Binding-site contacts:
Ligand atom C6 contacts residue SER69 of chain 1.A at 4.1 Å.
Ligand atom N2 contacts residue ASN81 of chain 1.A at 2.5 Å (h-bond).
Ligand atom C1 contacts residue ILE67 of chain 1.A at 3.9 Å (hydrophobic).
Ligand atom C4 contacts residue ASN81 of chain 1.A at 4.2 Å.
Ligand atom C1 contacts residue ASN81 of chain 1.A at 1.4 Å.
Ligand atom O5 contacts residue ASN81 of chain 1.A at 2.3 Å (h-bond).
Ligand atom C3 contacts residue ASN81 of chain 1.A at 3.9 Å.
Ligand atom C5 contacts residue ASN81 of chain 1.A at 3.6 Å.
Ligand atom O7 contacts residue LYS82 of chain 1.A at 4.3 Å.
Ligand atom C7 contacts residue LYS82 of chain 1.A at 4.2 Å.
Ligand atom O5 contacts residue ILE67 of chain 1.A at 4.1 Å.
Ligand atom C7 contacts residue ASN81 of chain 1.A at 2.9 Å.
Ligand atom C2 contacts residue ASN81 of chain 1.A at 2.5 Å.
Ligand atom O7 contacts residue ASN81 of chain 1.A at 3.6 Å.
Ligand atom C8 contacts residue LYS82 of chain 1.A at 3.7 Å.
Ligand atom C6 contacts residue GLU70 of chain 1.A at 4.3 Å.
Ligand atom O6 contacts residue SER69 of chain 1.A at 4.2 Å.
Ligand atom C8 contacts residue ASN81 of chain 1.A at 3.3 Å.

This protein binds this small molecule.
Small molecule (SMILES): CC(=O)N[C@@H]1[C@@H](O)[C@H](O)[C@@H](CO)O[C@H]1O

Sequence of chain 1.A:
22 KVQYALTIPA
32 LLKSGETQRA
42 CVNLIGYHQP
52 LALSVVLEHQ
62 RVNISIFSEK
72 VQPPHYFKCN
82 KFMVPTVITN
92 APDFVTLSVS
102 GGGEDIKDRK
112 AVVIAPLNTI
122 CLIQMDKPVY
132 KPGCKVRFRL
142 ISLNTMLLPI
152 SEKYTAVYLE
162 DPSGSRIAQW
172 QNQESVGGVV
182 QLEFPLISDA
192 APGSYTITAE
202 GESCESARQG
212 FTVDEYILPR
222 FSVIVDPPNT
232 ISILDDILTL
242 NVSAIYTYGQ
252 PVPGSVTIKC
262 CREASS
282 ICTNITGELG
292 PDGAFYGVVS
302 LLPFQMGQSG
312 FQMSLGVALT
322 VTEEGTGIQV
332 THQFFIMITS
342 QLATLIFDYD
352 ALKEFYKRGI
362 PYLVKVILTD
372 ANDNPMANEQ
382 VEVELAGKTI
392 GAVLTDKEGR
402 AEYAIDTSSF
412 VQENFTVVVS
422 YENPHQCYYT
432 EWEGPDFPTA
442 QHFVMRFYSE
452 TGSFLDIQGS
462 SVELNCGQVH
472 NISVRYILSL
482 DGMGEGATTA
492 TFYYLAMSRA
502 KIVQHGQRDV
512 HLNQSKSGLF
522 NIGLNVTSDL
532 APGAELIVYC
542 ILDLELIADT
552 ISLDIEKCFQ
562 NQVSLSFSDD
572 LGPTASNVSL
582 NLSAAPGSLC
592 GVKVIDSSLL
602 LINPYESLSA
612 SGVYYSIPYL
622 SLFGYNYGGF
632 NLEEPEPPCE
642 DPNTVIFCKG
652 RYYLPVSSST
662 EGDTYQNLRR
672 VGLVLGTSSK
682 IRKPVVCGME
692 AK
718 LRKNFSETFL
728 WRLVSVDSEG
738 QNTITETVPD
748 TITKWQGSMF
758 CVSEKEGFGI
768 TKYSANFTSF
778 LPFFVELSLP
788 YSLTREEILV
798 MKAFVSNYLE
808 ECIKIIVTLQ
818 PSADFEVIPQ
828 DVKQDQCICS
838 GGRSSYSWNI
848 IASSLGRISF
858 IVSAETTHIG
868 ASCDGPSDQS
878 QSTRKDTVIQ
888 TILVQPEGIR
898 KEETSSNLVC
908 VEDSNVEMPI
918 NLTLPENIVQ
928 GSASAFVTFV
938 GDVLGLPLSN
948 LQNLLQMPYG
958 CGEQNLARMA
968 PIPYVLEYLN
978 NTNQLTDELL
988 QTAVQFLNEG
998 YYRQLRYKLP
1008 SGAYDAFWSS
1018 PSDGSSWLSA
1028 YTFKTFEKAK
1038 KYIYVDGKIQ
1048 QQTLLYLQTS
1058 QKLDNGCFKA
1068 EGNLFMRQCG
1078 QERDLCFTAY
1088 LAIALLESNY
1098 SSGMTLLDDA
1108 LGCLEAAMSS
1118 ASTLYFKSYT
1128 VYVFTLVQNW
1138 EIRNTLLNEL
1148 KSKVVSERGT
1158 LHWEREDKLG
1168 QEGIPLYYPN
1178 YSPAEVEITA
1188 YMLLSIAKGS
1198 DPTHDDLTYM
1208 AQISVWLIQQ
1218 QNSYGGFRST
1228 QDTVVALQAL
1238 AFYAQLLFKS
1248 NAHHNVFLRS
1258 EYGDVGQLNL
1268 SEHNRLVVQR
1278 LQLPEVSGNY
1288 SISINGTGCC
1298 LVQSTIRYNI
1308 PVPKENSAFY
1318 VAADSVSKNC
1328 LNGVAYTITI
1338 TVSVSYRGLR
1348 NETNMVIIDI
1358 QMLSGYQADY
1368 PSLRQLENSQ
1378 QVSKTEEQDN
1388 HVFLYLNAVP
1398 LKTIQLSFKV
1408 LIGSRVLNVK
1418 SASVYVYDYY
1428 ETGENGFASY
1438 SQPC